Binding-site contacts:
Ligand atom C5M contacts residue ARG35 of chain 1.A at 3.6 Å.
Ligand atom C5' contacts residue TYR113 of chain 1.A at 3.4 Å (hydrophobic).
Ligand atom C5' contacts residue ARG35 of chain 1.A at 4.0 Å.
Ligand atom O4' contacts residue ARG87 of chain 1.A at 3.0 Å (salt-bridge).
Ligand atom O4P contacts residue ASP21 of chain 1.A at 3.8 Å.
Ligand atom O4P contacts residue ASP40 of chain 1.A at 3.1 Å (salt-bridge).
Ligand atom C6 contacts residue TYR113 of chain 1.A at 4.0 Å (hydrophobic).
Ligand atom O4P contacts residue CA1 of chain 1.B at 2.8 Å.
Ligand atom O4 contacts residue LEU37 of chain 1.A at 3.8 Å.
Ligand atom P2 contacts residue ARG87 of chain 1.A at 4.0 Å.
Ligand atom O3' contacts residue TYR85 of chain 1.A at 4.0 Å.
Ligand atom O3P contacts residue TYR85 of chain 1.A at 3.3 Å (h-bond).
Ligand atom C2' contacts residue TYR113 of chain 1.A at 3.8 Å (hydrophobic).
Ligand atom C4' contacts residue ARG87 of chain 1.A at 3.8 Å.
Ligand atom P1 contacts residue TYR85 of chain 1.A at 3.5 Å.
Ligand atom O5' contacts residue ARG87 of chain 1.A at 3.2 Å (salt-bridge).
Ligand atom C3' contacts residue TYR113 of chain 1.A at 3.8 Å (hydrophobic).
Ligand atom C2 contacts residue ASP83 of chain 1.A at 3.8 Å.
Ligand atom O3' contacts residue LYS84 of chain 1.A at 3.6 Å.
Ligand atom O4 contacts residue LEU89 of chain 1.A at 3.6 Å.
Ligand atom O4 contacts residue TYR115 of chain 1.A at 3.9 Å.
Ligand atom P2 contacts residue CA1 of chain 1.B at 3.9 Å.
Ligand atom O4P contacts residue ARG35 of chain 1.A at 2.8 Å (salt-bridge).
Ligand atom O6P contacts residue ARG87 of chain 1.A at 2.7 Å (salt-bridge).
Ligand atom C5 contacts residue TYR113 of chain 1.A at 3.8 Å (hydrophobic).
Ligand atom O4' contacts residue ASP83 of chain 1.A at 4.0 Å.
Ligand atom C2 contacts residue TYR115 of chain 1.A at 3.7 Å (hydrophobic).
Ligand atom C2' contacts residue TYR115 of chain 1.A at 3.7 Å (hydrophobic).
Ligand atom O6P contacts residue ARG35 of chain 1.A at 3.0 Å (salt-bridge).
Ligand atom O2 contacts residue TYR115 of chain 1.A at 4.0 Å.
Ligand atom O2P contacts residue TYR85 of chain 1.A at 2.6 Å (h-bond).
Ligand atom C4 contacts residue LEU89 of chain 1.A at 3.7 Å (hydrophobic).
Ligand atom N3 contacts residue TYR115 of chain 1.A at 3.4 Å.
Ligand atom O5' contacts residue ARG35 of chain 1.A at 3.4 Å (salt-bridge).
Ligand atom C5M contacts residue TYR113 of chain 1.A at 3.8 Å (hydrophobic).
Ligand atom O2 contacts residue ASP83 of chain 1.A at 3.7 Å.
Ligand atom C5M contacts residue LEU36 of chain 1.A at 3.8 Å (hydrophobic).
Ligand atom C4 contacts residue TYR115 of chain 1.A at 3.8 Å (hydrophobic).
Ligand atom P2 contacts residue ARG35 of chain 1.A at 3.5 Å.
Ligand atom O3P contacts residue LYS84 of chain 1.A at 2.9 Å (salt-bridge).

Sequence of chain 1.A:
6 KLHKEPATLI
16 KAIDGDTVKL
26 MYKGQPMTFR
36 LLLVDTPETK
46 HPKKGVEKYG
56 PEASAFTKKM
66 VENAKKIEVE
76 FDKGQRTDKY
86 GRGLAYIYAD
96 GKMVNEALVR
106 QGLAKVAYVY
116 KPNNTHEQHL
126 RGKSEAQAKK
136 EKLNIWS

The small molecule below binds the protein below.
Small molecule (SMILES): Cc1cn([C@H]2C[C@H](OP(=O)(O)O)[C@@H](COP(=O)(O)O)O2)c(=O)[nH]c1=O